Sequence of chain 1.P:
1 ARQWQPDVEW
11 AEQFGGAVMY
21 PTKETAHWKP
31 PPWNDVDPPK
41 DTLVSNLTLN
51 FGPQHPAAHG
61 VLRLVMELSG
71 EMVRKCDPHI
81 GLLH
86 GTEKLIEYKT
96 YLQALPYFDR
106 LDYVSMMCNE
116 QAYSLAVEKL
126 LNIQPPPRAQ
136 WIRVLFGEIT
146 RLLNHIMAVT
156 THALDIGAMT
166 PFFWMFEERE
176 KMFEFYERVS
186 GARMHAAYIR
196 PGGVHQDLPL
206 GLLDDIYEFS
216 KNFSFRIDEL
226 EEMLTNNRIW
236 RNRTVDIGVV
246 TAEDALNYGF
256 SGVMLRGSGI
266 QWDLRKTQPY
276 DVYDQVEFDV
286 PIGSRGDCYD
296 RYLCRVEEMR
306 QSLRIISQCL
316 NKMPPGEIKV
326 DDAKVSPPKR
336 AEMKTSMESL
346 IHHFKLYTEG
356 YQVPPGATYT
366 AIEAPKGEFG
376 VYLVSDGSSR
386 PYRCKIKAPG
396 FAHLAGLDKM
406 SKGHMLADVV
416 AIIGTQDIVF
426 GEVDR

Sequence of chain 1.C:
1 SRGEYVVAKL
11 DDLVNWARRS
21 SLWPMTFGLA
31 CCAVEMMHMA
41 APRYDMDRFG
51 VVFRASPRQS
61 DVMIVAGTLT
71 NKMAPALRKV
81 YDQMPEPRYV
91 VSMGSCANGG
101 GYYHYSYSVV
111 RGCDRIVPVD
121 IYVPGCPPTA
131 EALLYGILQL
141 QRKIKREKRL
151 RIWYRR

Binding-site contacts:
Ligand atom O28 contacts residue TYR108 of chain 1.P at 3.8 Å.
Ligand atom C14 contacts residue PRO56 of chain 1.P at 3.3 Å (hydrophobic).
Ligand atom C09 contacts residue MET36 of chain 1.C at 4.0 Å (hydrophobic).
Ligand atom C27 contacts residue GLY28 of chain 1.C at 3.4 Å.
Ligand atom C05 contacts residue PHE167 of chain 1.P at 4.1 Å (hydrophobic).
Ligand atom C21 contacts residue GLY60 of chain 1.P at 4.0 Å.
Ligand atom C23 contacts residue PRO56 of chain 1.P at 3.8 Å (hydrophobic).
Ligand atom C06 contacts residue MET37 of chain 1.C at 3.7 Å (hydrophobic).
Ligand atom C27 contacts residue GLY60 of chain 1.P at 3.7 Å.
Ligand atom C29 contacts residue VAL109 of chain 1.P at 4.0 Å (hydrophobic).
Ligand atom O25 contacts residue GLY28 of chain 1.C at 3.4 Å (h-bond).
Ligand atom C12 contacts residue MET37 of chain 1.C at 3.9 Å (hydrophobic).
Ligand atom O26 contacts residue TYR108 of chain 1.P at 3.7 Å.
Ligand atom C09 contacts residue THR26 of chain 1.C at 3.7 Å.
Ligand atom O16 contacts residue HIS59 of chain 1.P at 3.7 Å.
Ligand atom C20 contacts residue MET37 of chain 1.C at 4.0 Å (hydrophobic).
Ligand atom C17 contacts residue MET37 of chain 1.C at 3.7 Å (hydrophobic).
Ligand atom C18 contacts residue MET37 of chain 1.C at 3.5 Å (hydrophobic).
Ligand atom O08 contacts residue PHE53 of chain 1.C at 3.6 Å.
Ligand atom C01 contacts residue PHE167 of chain 1.P at 3.6 Å (hydrophobic).
Ligand atom C19 contacts residue MET37 of chain 1.C at 3.7 Å (hydrophobic).
Ligand atom C15 contacts residue HIS59 of chain 1.P at 3.5 Å.
Ligand atom C05 contacts residue MET37 of chain 1.C at 3.7 Å (hydrophobic).
Ligand atom C29 contacts residue MET152 of chain 1.P at 3.6 Å (hydrophobic).
Ligand atom C27 contacts residue LEU29 of chain 1.C at 4.0 Å (hydrophobic).
Ligand atom C10 contacts residue THR26 of chain 1.C at 3.5 Å.
Ligand atom O08 contacts residue MET37 of chain 1.C at 4.0 Å.
Ligand atom O16 contacts residue THR156 of chain 1.P at 3.6 Å.
Ligand atom C27 contacts residue TYR108 of chain 1.P at 4.0 Å (hydrophobic).
Ligand atom O13 contacts residue MET37 of chain 1.C at 4.1 Å.
Ligand atom C17 contacts residue HIS59 of chain 1.P at 4.1 Å.
Ligand atom C15 contacts residue PRO56 of chain 1.P at 3.2 Å (hydrophobic).
Ligand atom C27 contacts residue ALA33 of chain 1.C at 3.7 Å (hydrophobic).
Ligand atom C05 contacts residue LEU159 of chain 1.P at 3.9 Å (hydrophobic).
Ligand atom C04 contacts residue PHE167 of chain 1.P at 3.8 Å (hydrophobic).
Ligand atom C07 contacts residue MET37 of chain 1.C at 3.8 Å (hydrophobic).
Ligand atom C11 contacts residue THR26 of chain 1.C at 4.0 Å.
Ligand atom O26 contacts residue ALA33 of chain 1.C at 3.8 Å.
Ligand atom C22 contacts residue MET37 of chain 1.C at 4.0 Å (hydrophobic).
Ligand atom C01 contacts residue LEU159 of chain 1.P at 3.9 Å (hydrophobic).

This protein binds this small molecule.
Small molecule (SMILES): C=C(C)[C@H]1Cc2c(ccc3c2O[C@@H]2COc4cc(OC)c(OC)cc4[C@@H]2C3=O)O1